Binding-site contacts:
Ligand atom P contacts residue PHE272 of chain 1.A at 4.3 Å.
Ligand atom OP2 contacts residue ASP273 of chain 1.A at 2.4 Å.
Ligand atom OP1 contacts residue PHE272 of chain 1.A at 3.4 Å.
Ligand atom OP1 contacts residue ASN491 of chain 1.A at 3.6 Å.
Ligand atom OP1 contacts residue TYR271 of chain 1.A at 3.1 Å (h-bond).
Ligand atom P contacts residue TYR271 of chain 1.A at 4.5 Å.
Ligand atom O5' contacts residue ASN491 of chain 1.A at 3.5 Å (h-bond).
Ligand atom C5' contacts residue ASN491 of chain 1.A at 4.0 Å.
Ligand atom P contacts residue ASN491 of chain 1.A at 3.0 Å.
Ligand atom OP1 contacts residue ASP273 of chain 1.A at 3.3 Å.
Ligand atom C5' contacts residue ASP273 of chain 1.A at 3.8 Å.
Ligand atom OP2 contacts residue ASN491 of chain 1.A at 1.7 Å (h-bond).
Ligand atom P contacts residue ASP273 of chain 1.A at 2.8 Å.
Ligand atom O5' contacts residue ASP273 of chain 1.A at 4.1 Å.

A protein and the small-molecule ligand that binds it are described below.
Small molecule (SMILES): Nc1ncnc2c1ncn2[C@H]1C[C@H](O)[C@@H](COP(=O)(O)O)O1

Sequence of chain 1.A:
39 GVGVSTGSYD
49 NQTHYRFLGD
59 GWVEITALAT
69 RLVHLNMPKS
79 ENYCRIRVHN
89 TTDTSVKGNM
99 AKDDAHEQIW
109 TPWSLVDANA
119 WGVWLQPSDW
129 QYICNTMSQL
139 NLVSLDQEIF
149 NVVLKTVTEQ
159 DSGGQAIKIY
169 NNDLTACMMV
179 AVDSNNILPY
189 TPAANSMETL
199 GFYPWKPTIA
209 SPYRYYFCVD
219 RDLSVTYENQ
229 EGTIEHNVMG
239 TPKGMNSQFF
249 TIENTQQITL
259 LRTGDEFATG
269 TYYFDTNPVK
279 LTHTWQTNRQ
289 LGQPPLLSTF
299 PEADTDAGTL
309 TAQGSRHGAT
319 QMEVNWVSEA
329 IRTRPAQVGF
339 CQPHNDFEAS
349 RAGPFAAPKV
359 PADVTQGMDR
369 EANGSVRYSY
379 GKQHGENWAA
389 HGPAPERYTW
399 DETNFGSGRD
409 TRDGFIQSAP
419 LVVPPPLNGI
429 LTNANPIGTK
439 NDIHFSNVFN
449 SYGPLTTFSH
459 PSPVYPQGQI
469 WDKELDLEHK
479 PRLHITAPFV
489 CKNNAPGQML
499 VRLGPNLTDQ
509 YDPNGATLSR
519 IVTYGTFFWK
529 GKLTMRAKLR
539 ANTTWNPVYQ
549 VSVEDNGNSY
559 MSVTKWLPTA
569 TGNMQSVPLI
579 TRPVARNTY